This small molecule binds to this protein.
Small molecule (SMILES): COc1ccc(Oc2cccc3nc(N)nc(N)c23)cc1

Binding-site contacts:
Ligand atom C25 contacts residue MES1 of chain 1.H at 3.8 Å.
Ligand atom C5 contacts residue GLU32 of chain 1.B at 3.6 Å.
Ligand atom C33 contacts residue SER61 of chain 1.B at 3.6 Å.
Ligand atom N4 contacts residue ILE9 of chain 1.B at 3.6 Å (h-bond).
Ligand atom N7 contacts residue PHE36 of chain 1.B at 3.7 Å.
Ligand atom N14 contacts residue GLU32 of chain 1.B at 2.9 Å (salt-bridge).
Ligand atom N14 contacts residue ILE9 of chain 1.B at 3.8 Å.
Ligand atom N7 contacts residue TYR118 of chain 1.B at 3.4 Å (h-bond).
Ligand atom C3 contacts residue NDP1 of chain 1.F at 3.5 Å.
Ligand atom N14 contacts residue ALA11 of chain 1.B at 3.7 Å.
Ligand atom O32 contacts residue ILE62 of chain 1.B at 3.2 Å.
Ligand atom N6 contacts residue GLU32 of chain 1.B at 2.6 Å (salt-bridge).
Ligand atom C9 contacts residue MES1 of chain 1.H at 3.8 Å.
Ligand atom C8 contacts residue GLU32 of chain 1.B at 3.4 Å.
Ligand atom C33 contacts residue THR58 of chain 1.B at 3.3 Å.
Ligand atom N4 contacts residue NDP1 of chain 1.F at 3.7 Å.
Ligand atom N14 contacts residue VAL10 of chain 1.B at 3.4 Å.
Ligand atom C1 contacts residue PHE36 of chain 1.B at 3.8 Å (hydrophobic).
Ligand atom C23 contacts residue NDP1 of chain 1.F at 3.5 Å.
Ligand atom O32 contacts residue THR58 of chain 1.B at 3.6 Å.
Ligand atom O32 contacts residue MES1 of chain 1.H at 3.7 Å.
Ligand atom C5 contacts residue ALA11 of chain 1.B at 3.9 Å (hydrophobic).
Ligand atom N7 contacts residue ILE9 of chain 1.B at 3.1 Å (h-bond).
Ligand atom C26 contacts residue THR58 of chain 1.B at 3.9 Å.
Ligand atom O20 contacts residue ILE112 of chain 1.B at 3.6 Å (h-bond).
Ligand atom N7 contacts residue NDP1 of chain 1.F at 3.6 Å.
Ligand atom C1 contacts residue GLU32 of chain 1.B at 3.4 Å.
Ligand atom C3 contacts residue PHE36 of chain 1.B at 3.5 Å (hydrophobic).
Ligand atom N4 contacts residue PHE36 of chain 1.B at 3.7 Å.
Ligand atom N4 contacts residue VAL10 of chain 1.B at 3.4 Å.
Ligand atom N7 contacts residue ILE112 of chain 1.B at 3.1 Å (h-bond).
Ligand atom C24 contacts residue THR58 of chain 1.B at 3.8 Å.
Ligand atom C2 contacts residue PHE36 of chain 1.B at 3.5 Å (hydrophobic).
Ligand atom C5 contacts residue VAL10 of chain 1.B at 3.8 Å (hydrophobic).
Ligand atom C33 contacts residue ILE62 of chain 1.B at 3.8 Å (hydrophobic).
Ligand atom O20 contacts residue NDP1 of chain 1.F at 3.7 Å.
Ligand atom N14 contacts residue THR133 of chain 1.B at 3.8 Å.
Ligand atom C25 contacts residue THR58 of chain 1.B at 3.5 Å.
Ligand atom N6 contacts residue PHE36 of chain 1.B at 3.8 Å.
Ligand atom C26 contacts residue MES1 of chain 1.H at 3.8 Å.

Sequence of chain 1.B:
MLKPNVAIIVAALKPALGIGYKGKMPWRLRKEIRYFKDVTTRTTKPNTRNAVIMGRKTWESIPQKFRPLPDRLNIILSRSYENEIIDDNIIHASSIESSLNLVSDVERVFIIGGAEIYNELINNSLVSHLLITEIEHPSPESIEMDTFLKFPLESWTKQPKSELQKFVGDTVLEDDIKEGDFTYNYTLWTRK